The small molecule below binds the protein below.
Small molecule (SMILES): C[C@H](O)[C@H](N)[C@@H]1O[C@](O)(C(=O)O)C[C@H](O)[C@@H]1N

Sequence of chain 1.G:
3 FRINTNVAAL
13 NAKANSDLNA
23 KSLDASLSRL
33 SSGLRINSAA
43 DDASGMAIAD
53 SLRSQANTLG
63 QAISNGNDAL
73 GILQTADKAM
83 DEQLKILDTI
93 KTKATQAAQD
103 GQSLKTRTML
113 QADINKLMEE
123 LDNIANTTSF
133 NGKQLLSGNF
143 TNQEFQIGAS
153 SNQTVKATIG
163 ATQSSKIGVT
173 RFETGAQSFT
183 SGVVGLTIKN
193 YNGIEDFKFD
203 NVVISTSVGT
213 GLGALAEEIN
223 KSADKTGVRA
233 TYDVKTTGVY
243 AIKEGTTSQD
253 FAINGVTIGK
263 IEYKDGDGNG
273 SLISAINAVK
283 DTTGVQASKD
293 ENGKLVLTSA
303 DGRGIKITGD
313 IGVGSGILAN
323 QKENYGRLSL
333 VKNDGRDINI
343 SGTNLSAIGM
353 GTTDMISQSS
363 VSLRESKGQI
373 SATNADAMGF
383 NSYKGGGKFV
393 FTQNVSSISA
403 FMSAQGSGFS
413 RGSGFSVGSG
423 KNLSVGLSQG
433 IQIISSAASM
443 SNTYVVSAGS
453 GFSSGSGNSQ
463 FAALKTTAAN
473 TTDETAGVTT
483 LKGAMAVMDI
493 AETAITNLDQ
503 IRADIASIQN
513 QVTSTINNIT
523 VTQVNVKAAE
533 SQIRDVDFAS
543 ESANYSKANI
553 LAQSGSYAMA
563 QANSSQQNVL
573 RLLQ

Binding-site contacts:
Ligand atom O1B contacts residue SER437 of chain 1.G at 3.1 Å (h-bond).
Ligand atom C3 contacts residue SER437 of chain 1.G at 2.9 Å.
Ligand atom O1A contacts residue VAL397 of chain 1.G at 3.6 Å (h-bond).
Ligand atom C6 contacts residue SER437 of chain 1.G at 2.9 Å.
Ligand atom O8 contacts residue SER437 of chain 1.G at 3.2 Å (h-bond).
Ligand atom C7 contacts residue SER437 of chain 1.G at 4.0 Å.
Ligand atom C5 contacts residue SER437 of chain 1.G at 3.8 Å.
Ligand atom O1A contacts residue SER398 of chain 1.G at 3.4 Å.
Ligand atom O1A contacts residue SER437 of chain 1.G at 2.4 Å (h-bond).
Ligand atom O4 contacts residue P8E1 of chain 1.FE at 3.8 Å.
Ligand atom C4 contacts residue SER437 of chain 1.G at 3.6 Å.
Ligand atom C8 contacts residue SER437 of chain 1.G at 4.1 Å.
Ligand atom C1 contacts residue SER437 of chain 1.G at 2.1 Å.
Ligand atom C2 contacts residue SER437 of chain 1.G at 1.4 Å.
Ligand atom C4 contacts residue SER438 of chain 1.G at 4.3 Å.
Ligand atom O6 contacts residue SER437 of chain 1.G at 1.9 Å (h-bond).